Binding-site contacts:
Ligand atom C6 contacts residue ARG412 of chain 1.M at 4.4 Å.
Ligand atom C5 contacts residue GLN263 of chain 1.M at 3.9 Å.
Ligand atom C8 contacts residue SER381 of chain 1.M at 3.6 Å.
Ligand atom C8 contacts residue ASN265 of chain 1.M at 4.0 Å.
Ligand atom N2 contacts residue GLN263 of chain 1.M at 4.1 Å.
Ligand atom N2 contacts residue ASN265 of chain 1.M at 2.9 Å (h-bond).
Ligand atom C1 contacts residue ASN265 of chain 1.M at 1.4 Å.
Ligand atom C7 contacts residue ASN265 of chain 1.M at 3.8 Å.
Ligand atom C8 contacts residue ILE302 of chain 1.M at 4.0 Å (hydrophobic).
Ligand atom C7 contacts residue SER381 of chain 1.M at 3.9 Å.
Ligand atom C8 contacts residue ASN301 of chain 1.M at 3.6 Å.
Ligand atom O7 contacts residue ASN301 of chain 1.M at 3.8 Å.
Ligand atom C8 contacts residue SER303 of chain 1.M at 3.5 Å.
Ligand atom C2 contacts residue ASN265 of chain 1.M at 2.4 Å.
Ligand atom C7 contacts residue ASN301 of chain 1.M at 4.1 Å.
Ligand atom C3 contacts residue ASN265 of chain 1.M at 3.7 Å.
Ligand atom O7 contacts residue ASN265 of chain 1.M at 4.3 Å.
Ligand atom C1 contacts residue GLN263 of chain 1.M at 3.4 Å.
Ligand atom O5 contacts residue GLN263 of chain 1.M at 4.0 Å.
Ligand atom C2 contacts residue GLN263 of chain 1.M at 4.0 Å.
Ligand atom O7 contacts residue SER381 of chain 1.M at 3.4 Å (h-bond).
Ligand atom O5 contacts residue ARG412 of chain 1.M at 3.2 Å (salt-bridge).
Ligand atom C4 contacts residue GLN263 of chain 1.M at 4.5 Å.
Ligand atom C4 contacts residue ASN265 of chain 1.M at 4.2 Å.
Ligand atom C5 contacts residue ASN265 of chain 1.M at 3.6 Å.
Ligand atom C5 contacts residue ARG412 of chain 1.M at 4.4 Å.
Ligand atom C3 contacts residue GLN263 of chain 1.M at 3.8 Å.
Ligand atom O5 contacts residue ASN265 of chain 1.M at 2.3 Å (h-bond).
Ligand atom C1 contacts residue ARG412 of chain 1.M at 3.8 Å.

This small molecule binds to this protein.
Small molecule (SMILES): CC(=O)N[C@@H]1[C@@H](O)[C@H](O)[C@@H](CO)O[C@H]1O

Sequence of chain 1.M:
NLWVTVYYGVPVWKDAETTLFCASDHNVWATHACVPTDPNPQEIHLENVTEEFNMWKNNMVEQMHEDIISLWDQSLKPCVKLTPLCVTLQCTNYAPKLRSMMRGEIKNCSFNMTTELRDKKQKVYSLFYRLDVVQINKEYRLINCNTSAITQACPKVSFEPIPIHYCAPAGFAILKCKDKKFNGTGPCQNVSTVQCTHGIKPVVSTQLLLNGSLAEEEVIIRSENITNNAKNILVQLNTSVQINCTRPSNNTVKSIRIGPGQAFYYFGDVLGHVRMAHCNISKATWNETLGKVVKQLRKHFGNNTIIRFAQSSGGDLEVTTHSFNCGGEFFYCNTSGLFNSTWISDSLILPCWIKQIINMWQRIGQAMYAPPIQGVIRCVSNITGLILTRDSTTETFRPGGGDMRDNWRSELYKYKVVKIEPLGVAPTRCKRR